Sequence of chain 1.A:
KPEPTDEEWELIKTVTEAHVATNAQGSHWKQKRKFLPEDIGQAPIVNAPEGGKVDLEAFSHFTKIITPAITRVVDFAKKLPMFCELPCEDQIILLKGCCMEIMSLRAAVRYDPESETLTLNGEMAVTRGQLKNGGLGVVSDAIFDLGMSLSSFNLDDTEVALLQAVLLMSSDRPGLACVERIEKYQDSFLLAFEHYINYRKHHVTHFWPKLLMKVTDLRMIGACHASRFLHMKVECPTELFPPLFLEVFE

A protein and the small-molecule ligand that binds it are described below.
Small molecule (SMILES): CC(C)c1cc(Oc2c(Cl)cc(CC(=O)O)cc2Cl)ccc1O

Binding-site contacts:
Ligand atom C16 contacts residue PHE64 of chain 1.A at 3.8 Å (hydrophobic).
Ligand atom O1 contacts residue MET234 of chain 1.A at 3.4 Å.
Ligand atom C10 contacts residue MET102 of chain 1.A at 3.7 Å (hydrophobic).
Ligand atom C09 contacts residue LEU122 of chain 1.A at 3.7 Å (hydrophobic).
Ligand atom O3 contacts residue ASN123 of chain 1.A at 2.8 Å (h-bond).
Ligand atom C8 contacts residue LEU138 of chain 1.A at 3.7 Å (hydrophobic).
Ligand atom C11 contacts residue MET105 of chain 1.A at 3.3 Å (hydrophobic).
Ligand atom O3 contacts residue LEU122 of chain 1.A at 3.6 Å.
Ligand atom C11 contacts residue LEU122 of chain 1.A at 3.9 Å (hydrophobic).
Ligand atom C13 contacts residue MET105 of chain 1.A at 3.5 Å (hydrophobic).
Ligand atom C8 contacts residue HIS227 of chain 1.A at 3.6 Å.
Ligand atom C18 contacts residue GLY137 of chain 1.A at 3.8 Å.
Ligand atom CL5 contacts residue ILE67 of chain 1.A at 3.6 Å.
Ligand atom C18 contacts residue PHE64 of chain 1.A at 3.8 Å (hydrophobic).
Ligand atom C12 contacts residue ILE68 of chain 1.A at 3.9 Å (hydrophobic).
Ligand atom CL5 contacts residue LEU122 of chain 1.A at 3.9 Å.
Ligand atom C6 contacts residue LEU138 of chain 1.A at 3.9 Å (hydrophobic).
Ligand atom CL6 contacts residue ILE145 of chain 1.A at 3.7 Å.
Ligand atom C01 contacts residue MET105 of chain 1.A at 4.0 Å (hydrophobic).
Ligand atom O4 contacts residue ARG74 of chain 1.A at 3.2 Å (salt-bridge).
Ligand atom C18 contacts residue GLY136 of chain 1.A at 3.3 Å.
Ligand atom O2 contacts residue LEU133 of chain 1.A at 3.9 Å.
Ligand atom O1 contacts residue LEU138 of chain 1.A at 3.9 Å.
Ligand atom C8 contacts residue ILE68 of chain 1.A at 3.5 Å (hydrophobic).
Ligand atom O1 contacts residue ILE68 of chain 1.A at 4.0 Å.
Ligand atom O1 contacts residue PHE247 of chain 1.A at 3.2 Å.
Ligand atom O2 contacts residue LEU122 of chain 1.A at 3.6 Å.
Ligand atom C15 contacts residue ASN123 of chain 1.A at 3.4 Å.
Ligand atom O4 contacts residue ASN123 of chain 1.A at 3.8 Å.
Ligand atom C16 contacts residue PHE247 of chain 1.A at 4.0 Å (hydrophobic).
Ligand atom C07 contacts residue LEU122 of chain 1.A at 3.7 Å (hydrophobic).
Ligand atom C6 contacts residue ILE68 of chain 1.A at 3.9 Å (hydrophobic).
Ligand atom C10 contacts residue ILE68 of chain 1.A at 3.5 Å (hydrophobic).
Ligand atom O1 contacts residue HIS227 of chain 1.A at 2.8 Å (h-bond).
Ligand atom O3 contacts residue THR121 of chain 1.A at 3.9 Å.
Ligand atom C03 contacts residue ALA71 of chain 1.A at 3.7 Å (hydrophobic).
Ligand atom C05 contacts residue LEU122 of chain 1.A at 3.8 Å (hydrophobic).
Ligand atom C12 contacts residue MET102 of chain 1.A at 3.8 Å (hydrophobic).
Ligand atom C10 contacts residue HIS227 of chain 1.A at 3.5 Å.
Ligand atom C11 contacts residue ALA109 of chain 1.A at 3.9 Å (hydrophobic).